Sequence of chain 1.E:
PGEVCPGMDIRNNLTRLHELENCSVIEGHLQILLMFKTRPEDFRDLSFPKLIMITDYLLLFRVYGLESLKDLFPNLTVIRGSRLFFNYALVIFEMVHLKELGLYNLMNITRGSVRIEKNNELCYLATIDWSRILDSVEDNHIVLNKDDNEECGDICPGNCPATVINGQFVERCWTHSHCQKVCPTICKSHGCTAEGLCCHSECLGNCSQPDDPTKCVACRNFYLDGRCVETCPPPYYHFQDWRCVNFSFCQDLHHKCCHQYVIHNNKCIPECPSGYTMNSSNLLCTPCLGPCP

Binding-site contacts:
Ligand atom C8 contacts residue MET110 of chain 1.E at 3.7 Å (hydrophobic).
Ligand atom C7 contacts residue ASN215 of chain 1.E at 4.1 Å.
Ligand atom C3 contacts residue ASN215 of chain 1.E at 3.8 Å.
Ligand atom C8 contacts residue LYS190 of chain 1.E at 3.4 Å.
Ligand atom O5 contacts residue VAL226 of chain 1.E at 4.3 Å.
Ligand atom O6 contacts residue CYS216 of chain 1.E at 4.3 Å.
Ligand atom C7 contacts residue LYS190 of chain 1.E at 4.2 Å.
Ligand atom C8 contacts residue ASN108 of chain 1.E at 4.2 Å.
Ligand atom N2 contacts residue LYS190 of chain 1.E at 3.8 Å.
Ligand atom O6 contacts residue VAL226 of chain 1.E at 4.3 Å.
Ligand atom O5 contacts residue CYS216 of chain 1.E at 4.2 Å.
Ligand atom N2 contacts residue ASN108 of chain 1.E at 3.8 Å.
Ligand atom C7 contacts residue ASN108 of chain 1.E at 3.4 Å.
Ligand atom C1 contacts residue CYS216 of chain 1.E at 4.3 Å (hydrophobic).
Ligand atom C1 contacts residue ASN215 of chain 1.E at 1.4 Å.
Ligand atom C4 contacts residue ASN215 of chain 1.E at 4.2 Å.
Ligand atom N2 contacts residue ASN215 of chain 1.E at 3.0 Å (h-bond).
Ligand atom O7 contacts residue ASN108 of chain 1.E at 3.0 Å (h-bond).
Ligand atom N2 contacts residue MET110 of chain 1.E at 4.4 Å.
Ligand atom C5 contacts residue ASN215 of chain 1.E at 3.6 Å.
Ligand atom O6 contacts residue SER217 of chain 1.E at 3.8 Å.
Ligand atom C7 contacts residue MET110 of chain 1.E at 4.1 Å (hydrophobic).
Ligand atom C2 contacts residue ASN108 of chain 1.E at 4.0 Å.
Ligand atom C2 contacts residue ASN215 of chain 1.E at 2.5 Å.
Ligand atom O5 contacts residue ASN215 of chain 1.E at 2.3 Å (h-bond).

A protein and the small-molecule ligand that binds it are described below.
Small molecule (SMILES): CC(=O)N[C@@H]1[C@@H](O)[C@H](O)[C@@H](CO)O[C@H]1O